The protein below binds the small molecule below.
Small molecule (SMILES): c1ccc(-c2ccncn2)cc1

Sequence of chain 3.C:
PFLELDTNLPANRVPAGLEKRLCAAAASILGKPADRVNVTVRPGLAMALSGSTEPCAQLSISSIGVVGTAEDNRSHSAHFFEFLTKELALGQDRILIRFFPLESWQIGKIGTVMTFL

Binding-site contacts:
Ligand atom N1 contacts residue ASN38 of chain 3.C at 4.4 Å.
Ligand atom C6 contacts residue PRO1 of chain 3.C at 3.8 Å (hydrophobic).
Ligand atom C4 contacts residue PHE2 of chain 3.C at 4.4 Å (hydrophobic).
Ligand atom C6 contacts residue ARG36 of chain 3.C at 3.7 Å.
Ligand atom C9 contacts residue LYS109 of chain 3.C at 4.2 Å.
Ligand atom C9 contacts residue ARG36 of chain 3.C at 3.3 Å.
Ligand atom N3 contacts residue PRO1 of chain 3.C at 2.4 Å (h-bond).
Ligand atom N3 contacts residue ARG36 of chain 3.C at 4.0 Å.
Ligand atom C4 contacts residue ASN38 of chain 3.C at 4.1 Å.
Ligand atom C7 contacts residue MET114 of chain 3.C at 4.4 Å (hydrophobic).
Ligand atom C4 contacts residue PRO1 of chain 3.C at 1.5 Å (hydrophobic).
Ligand atom N1 contacts residue MET114 of chain 3.C at 4.2 Å.
Ligand atom C8 contacts residue MET114 of chain 3.C at 4.1 Å (hydrophobic).
Ligand atom C10 contacts residue ARG36 of chain 3.C at 3.5 Å.
Ligand atom C7 contacts residue ARG36 of chain 3.C at 3.8 Å.
Ligand atom N3 contacts residue PHE2 of chain 3.C at 3.7 Å.
Ligand atom C4 contacts residue ARG36 of chain 3.C at 3.5 Å.
Ligand atom C9 contacts residue MET114 of chain 3.C at 4.2 Å (hydrophobic).
Ligand atom C8 contacts residue LYS109 of chain 3.C at 4.3 Å.
Ligand atom C11 contacts residue ARG36 of chain 3.C at 3.9 Å.
Ligand atom N1 contacts residue ARG36 of chain 3.C at 4.1 Å.
Ligand atom C12 contacts residue ARG36 of chain 3.C at 3.8 Å.
Ligand atom C5 contacts residue ARG36 of chain 3.C at 3.3 Å.
Ligand atom C5 contacts residue PRO1 of chain 3.C at 2.5 Å (hydrophobic).
Ligand atom C2 contacts residue ASN38 of chain 3.C at 3.5 Å.
Ligand atom C8 contacts residue ARG36 of chain 3.C at 3.5 Å.
Ligand atom C2 contacts residue PHE2 of chain 3.C at 3.6 Å (hydrophobic).
Ligand atom C2 contacts residue ARG36 of chain 3.C at 4.2 Å.
Ligand atom N1 contacts residue PRO1 of chain 3.C at 4.1 Å.
Ligand atom C2 contacts residue PRO1 of chain 3.C at 3.6 Å (hydrophobic).
Ligand atom N3 contacts residue ASN38 of chain 3.C at 3.4 Å (h-bond).